A protein and the small-molecule ligand that binds it are described below.
Small molecule (SMILES): O=c1[nH]c(=O)c2[nH+]cn([C@@H]3O[C@H](COP(=O)(O)O)[C@@H](O)[C@H]3O)c2[nH]1

Binding-site contacts:
Ligand atom C5 contacts residue IMP1 of chain 1.O at 0.2 Å.
Ligand atom C8 contacts residue IMP1 of chain 1.O at 0.3 Å.
Ligand atom C5' contacts residue IMP1 of chain 1.O at 0.0 Å.
Ligand atom C2' contacts residue IMP1 of chain 1.O at 0.1 Å.
Ligand atom O3' contacts residue IMP1 of chain 1.O at 0.1 Å (h-bond).
Ligand atom N1 contacts residue IMP1 of chain 1.O at 0.6 Å (h-bond).
Ligand atom N7 contacts residue MET305 of chain 1.D at 3.1 Å (h-bond).
Ligand atom C6 contacts residue IMP1 of chain 1.O at 0.3 Å.
Ligand atom C4' contacts residue IMP1 of chain 1.O at 0.1 Å.
Ligand atom C2 contacts residue IMP1 of chain 1.O at 0.8 Å.
Ligand atom N9 contacts residue IMP1 of chain 1.O at 0.1 Å (h-bond).
Ligand atom O2' contacts residue ASP264 of chain 1.D at 2.5 Å (salt-bridge).
Ligand atom O3P contacts residue HIS302 of chain 1.D at 2.8 Å (h-bond).
Ligand atom C4 contacts residue IMP1 of chain 1.O at 0.3 Å.
Ligand atom O1P contacts residue ALA223 of chain 1.D at 2.7 Å (h-bond).
Ligand atom O3' contacts residue ASP264 of chain 1.D at 2.5 Å (salt-bridge).
Ligand atom O6 contacts residue IMP1 of chain 1.O at 0.3 Å (h-bond).
Ligand atom O2 contacts residue SER227 of chain 1.D at 2.4 Å (h-bond).
Ligand atom N1 contacts residue ARG314 of chain 1.D at 3.0 Å (salt-bridge).
Ligand atom O2' contacts residue IMP1 of chain 1.O at 0.1 Å (h-bond).
Ligand atom O5' contacts residue IMP1 of chain 1.O at 0.1 Å (h-bond).
Ligand atom O1P contacts residue GLY222 of chain 1.D at 3.1 Å.
Ligand atom O2 contacts residue CYS225 of chain 1.D at 2.1 Å (h-bond).
Ligand atom N3 contacts residue IMP1 of chain 1.O at 0.6 Å (h-bond).
Ligand atom O6 contacts residue ALA306 of chain 1.D at 2.5 Å (h-bond).
Ligand atom C1' contacts residue IMP1 of chain 1.O at 0.1 Å.
Ligand atom C2 contacts residue CYS225 of chain 1.D at 2.4 Å (hydrophobic).
Ligand atom O3P contacts residue IMP1 of chain 1.O at 0.3 Å (h-bond).
Ligand atom O2 contacts residue IMP1 of chain 1.O at 1.5 Å.
Ligand atom O6 contacts residue MET305 of chain 1.D at 3.1 Å (h-bond).
Ligand atom O4' contacts residue IMP1 of chain 1.O at 0.1 Å (h-bond).
Ligand atom O1P contacts residue GLY266 of chain 1.D at 3.0 Å (h-bond).
Ligand atom N7 contacts residue IMP1 of chain 1.O at 0.2 Å (h-bond).
Ligand atom O3' contacts residue SER55 of chain 1.D at 2.8 Å (h-bond).
Ligand atom N3 contacts residue CYS225 of chain 1.D at 2.8 Å (h-bond).
Ligand atom P contacts residue IMP1 of chain 1.O at 0.1 Å.
Ligand atom O2P contacts residue IMP1 of chain 1.O at 0.4 Å (h-bond).
Ligand atom C3' contacts residue IMP1 of chain 1.O at 0.1 Å.
Ligand atom O1P contacts residue IMP1 of chain 1.O at 0.1 Å (h-bond).
Ligand atom O2P contacts residue GLY287 of chain 1.D at 2.7 Å (h-bond).

Sequence of chain 1.D:
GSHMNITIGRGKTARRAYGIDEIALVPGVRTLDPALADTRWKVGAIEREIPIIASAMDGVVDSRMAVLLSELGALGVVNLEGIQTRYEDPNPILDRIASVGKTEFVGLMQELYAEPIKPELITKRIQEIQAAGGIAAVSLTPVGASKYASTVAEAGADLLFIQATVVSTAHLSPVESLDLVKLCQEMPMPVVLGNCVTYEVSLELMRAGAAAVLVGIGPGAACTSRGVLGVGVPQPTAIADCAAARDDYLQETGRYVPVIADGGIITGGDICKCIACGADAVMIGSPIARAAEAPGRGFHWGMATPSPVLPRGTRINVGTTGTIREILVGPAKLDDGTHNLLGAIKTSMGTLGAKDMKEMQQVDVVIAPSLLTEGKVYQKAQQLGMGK